Sequence of chain 1.A:
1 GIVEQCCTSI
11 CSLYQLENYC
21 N

This protein binds this small molecule.
Small molecule (SMILES): Cc1cccc(O)c1

Binding-site contacts:
Ligand atom C3 contacts residue LEU11 of chain 1.B at 4.1 Å (hydrophobic).
Ligand atom C3 contacts residue CYS11 of chain 1.A at 4.3 Å (hydrophobic).
Ligand atom C1 contacts residue CYS6 of chain 1.A at 3.3 Å (hydrophobic).
Ligand atom C4 contacts residue HIS10 of chain 1.B at 3.8 Å.
Ligand atom C3 contacts residue LEU16 of chain 1.A at 4.4 Å (hydrophobic).
Ligand atom C6 contacts residue CYS7 of chain 1.B at 3.8 Å (hydrophobic).
Ligand atom O1 contacts residue LEU11 of chain 1.B at 4.4 Å.
Ligand atom O1 contacts residue SER9 of chain 1.A at 3.5 Å (h-bond).
Ligand atom C2 contacts residue LEU11 of chain 1.B at 4.1 Å (hydrophobic).
Ligand atom C7 contacts residue ALA14 of chain 1.B at 3.6 Å (hydrophobic).
Ligand atom C6 contacts residue CYS6 of chain 1.A at 3.1 Å (hydrophobic).
Ligand atom O1 contacts residue CYS6 of chain 1.A at 2.5 Å (h-bond).
Ligand atom C2 contacts residue LEU16 of chain 1.A at 4.4 Å (hydrophobic).
Ligand atom O1 contacts residue ILE10 of chain 1.A at 3.4 Å.
Ligand atom C5 contacts residue CYS6 of chain 1.A at 4.4 Å (hydrophobic).
Ligand atom O1 contacts residue CYS11 of chain 1.A at 2.8 Å (h-bond).
Ligand atom C5 contacts residue HIS10 of chain 1.B at 4.1 Å.
Ligand atom C7 contacts residue LEU16 of chain 1.A at 4.0 Å (hydrophobic).
Ligand atom C6 contacts residue LEU11 of chain 1.B at 3.5 Å (hydrophobic).
Ligand atom C4 contacts residue LEU11 of chain 1.B at 3.9 Å (hydrophobic).
Ligand atom C1 contacts residue LEU11 of chain 1.B at 3.8 Å (hydrophobic).
Ligand atom C5 contacts residue LEU11 of chain 1.B at 3.6 Å (hydrophobic).
Ligand atom C1 contacts residue CYS11 of chain 1.A at 3.8 Å (hydrophobic).
Ligand atom C5 contacts residue CYS7 of chain 1.B at 3.9 Å (hydrophobic).
Ligand atom C7 contacts residue CYS11 of chain 1.A at 4.3 Å (hydrophobic).
Ligand atom C2 contacts residue CYS11 of chain 1.A at 3.3 Å (hydrophobic).

Sequence of chain 1.B:
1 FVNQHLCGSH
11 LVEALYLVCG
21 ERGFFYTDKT